The protein below binds the small molecule below.
Small molecule (SMILES): CN(Cc1cnc2nc(N)nc(N)c2n1)c1ccc(C(=O)N[C@@H](CCC(=O)O)C(=O)O)cc1

Binding-site contacts:
Ligand atom NA4 contacts residue ILE6 of chain 1.A at 2.8 Å (h-bond).
Ligand atom C9 contacts residue MSE95 of chain 1.A at 3.8 Å.
Ligand atom N1 contacts residue ALA8 of chain 1.A at 3.9 Å.
Ligand atom O1 contacts residue ARG58 of chain 1.A at 3.0 Å (salt-bridge).
Ligand atom N3 contacts residue ILE6 of chain 1.A at 3.6 Å.
Ligand atom N8 contacts residue ASP28 of chain 1.A at 3.6 Å (salt-bridge).
Ligand atom CT contacts residue ARG58 of chain 1.A at 3.4 Å.
Ligand atom CT contacts residue LEU55 of chain 1.A at 3.8 Å (hydrophobic).
Ligand atom N3 contacts residue PHE32 of chain 1.A at 3.8 Å.
Ligand atom N3 contacts residue ALA7 of chain 1.A at 3.4 Å.
Ligand atom C8A contacts residue ASP28 of chain 1.A at 3.5 Å.
Ligand atom NA2 contacts residue ASP28 of chain 1.A at 2.9 Å (salt-bridge).
Ligand atom C15 contacts residue ILE51 of chain 1.A at 3.9 Å (hydrophobic).
Ligand atom C2 contacts residue ASP28 of chain 1.A at 3.3 Å.
Ligand atom C14 contacts residue ILE51 of chain 1.A at 3.8 Å (hydrophobic).
Ligand atom CA contacts residue ARG53 of chain 1.A at 3.9 Å.
Ligand atom O1 contacts residue LEU55 of chain 1.A at 3.6 Å.
Ligand atom O contacts residue ARG53 of chain 1.A at 3.1 Å (salt-bridge).
Ligand atom C2 contacts residue ALA8 of chain 1.A at 3.8 Å (hydrophobic).
Ligand atom NA2 contacts residue THR114 of chain 1.A at 3.5 Å (h-bond).
Ligand atom O2 contacts residue LYS33 of chain 1.A at 3.6 Å.
Ligand atom C13 contacts residue ILE51 of chain 1.A at 3.9 Å (hydrophobic).
Ligand atom C4 contacts residue ILE6 of chain 1.A at 3.7 Å (hydrophobic).
Ligand atom C2 contacts residue ALA7 of chain 1.A at 3.8 Å (hydrophobic).
Ligand atom NA4 contacts residue ALA7 of chain 1.A at 3.9 Å.
Ligand atom O1 contacts residue PHE32 of chain 1.A at 3.6 Å.
Ligand atom N3 contacts residue ALA8 of chain 1.A at 3.8 Å.
Ligand atom CM contacts residue SER50 of chain 1.A at 3.9 Å.
Ligand atom C4 contacts residue PHE32 of chain 1.A at 3.7 Å (hydrophobic).
Ligand atom NA4 contacts residue PHE32 of chain 1.A at 3.9 Å.
Ligand atom N5 contacts residue MSE95 of chain 1.A at 3.7 Å.
Ligand atom N1 contacts residue ASP28 of chain 1.A at 2.5 Å (salt-bridge).
Ligand atom NA2 contacts residue ALA7 of chain 1.A at 3.6 Å.
Ligand atom O2 contacts residue ARG58 of chain 1.A at 2.8 Å (salt-bridge).
Ligand atom NA4 contacts residue MSE95 of chain 1.A at 3.0 Å (h-bond).
Ligand atom NA4 contacts residue TYR101 of chain 1.A at 3.3 Å (h-bond).
Ligand atom NA2 contacts residue ALA8 of chain 1.A at 3.8 Å.
Ligand atom N8 contacts residue LEU29 of chain 1.A at 3.9 Å.
Ligand atom O1 contacts residue LYS33 of chain 1.A at 3.8 Å.
Ligand atom N contacts residue LEU55 of chain 1.A at 3.9 Å.

Sequence of chain 1.A:
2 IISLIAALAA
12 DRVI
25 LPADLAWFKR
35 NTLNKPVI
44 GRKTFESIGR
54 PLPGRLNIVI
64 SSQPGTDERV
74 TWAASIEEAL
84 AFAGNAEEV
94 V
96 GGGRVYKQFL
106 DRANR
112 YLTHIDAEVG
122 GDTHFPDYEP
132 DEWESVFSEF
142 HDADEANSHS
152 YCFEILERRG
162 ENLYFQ